Sequence of chain 56.A:
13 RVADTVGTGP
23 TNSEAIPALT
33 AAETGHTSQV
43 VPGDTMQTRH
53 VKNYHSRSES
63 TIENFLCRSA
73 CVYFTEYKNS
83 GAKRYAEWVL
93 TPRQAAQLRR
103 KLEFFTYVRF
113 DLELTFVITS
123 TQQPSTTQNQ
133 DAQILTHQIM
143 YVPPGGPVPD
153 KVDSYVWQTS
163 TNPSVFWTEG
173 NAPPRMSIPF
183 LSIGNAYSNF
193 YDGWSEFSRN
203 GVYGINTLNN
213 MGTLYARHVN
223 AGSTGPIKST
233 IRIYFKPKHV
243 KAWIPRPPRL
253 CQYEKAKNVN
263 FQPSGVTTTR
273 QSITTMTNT

The protein below binds the small molecule below.
Small molecule (SMILES): O=C(O)c1ccc(NS(=O)(=O)c2ccc(N3C(=O)c4ccccc4C3=O)cc2)cc1

Sequence of chain 56.C:
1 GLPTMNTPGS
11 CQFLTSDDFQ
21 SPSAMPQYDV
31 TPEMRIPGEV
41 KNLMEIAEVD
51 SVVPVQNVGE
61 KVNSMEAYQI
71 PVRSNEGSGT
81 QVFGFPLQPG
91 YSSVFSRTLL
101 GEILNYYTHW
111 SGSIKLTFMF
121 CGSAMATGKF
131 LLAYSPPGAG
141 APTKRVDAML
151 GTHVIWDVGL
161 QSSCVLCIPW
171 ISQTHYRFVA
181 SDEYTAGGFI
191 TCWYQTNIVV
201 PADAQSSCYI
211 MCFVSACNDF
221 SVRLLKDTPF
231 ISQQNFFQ

Binding-site contacts:
Ligand atom O4 contacts residue PHE76 of chain 56.A at 2.2 Å.
Ligand atom C8 contacts residue ASP155 of chain 15.A at 3.7 Å.
Ligand atom O6 contacts residue ARG234 of chain 56.A at 3.4 Å (salt-bridge).
Ligand atom O6 contacts residue GLN160 of chain 15.A at 2.9 Å.
Ligand atom C3 contacts residue SER156 of chain 15.A at 3.2 Å.
Ligand atom C2 contacts residue SER156 of chain 15.A at 3.6 Å.
Ligand atom O5 contacts residue ARG234 of chain 56.A at 2.7 Å (salt-bridge).
Ligand atom C12 contacts residue GLN234 of chain 56.C at 2.8 Å.
Ligand atom C4 contacts residue ASP155 of chain 15.A at 1.9 Å.
Ligand atom O2 contacts residue TYR157 of chain 15.A at 3.4 Å.
Ligand atom C6 contacts residue GLN160 of chain 15.A at 2.9 Å.
Ligand atom C5 contacts residue TYR157 of chain 15.A at 2.8 Å (hydrophobic).
Ligand atom C8 contacts residue GLN234 of chain 56.C at 2.9 Å.
Ligand atom S1 contacts residue GLN234 of chain 56.C at 2.2 Å (h-bond).
Ligand atom C2 contacts residue GLN160 of chain 15.A at 3.5 Å.
Ligand atom C4 contacts residue SER156 of chain 15.A at 3.0 Å.
Ligand atom O5 contacts residue ARG219 of chain 15.A at 3.5 Å (salt-bridge).
Ligand atom C1 contacts residue GLN160 of chain 15.A at 2.6 Å.
Ligand atom C14 contacts residue PHE76 of chain 56.A at 3.3 Å (hydrophobic).
Ligand atom N1 contacts residue TYR157 of chain 15.A at 2.5 Å (h-bond).
Ligand atom C3 contacts residue ASP155 of chain 15.A at 3.0 Å.
Ligand atom C6 contacts residue TYR157 of chain 15.A at 2.6 Å (hydrophobic).
Ligand atom O2 contacts residue GLN234 of chain 56.C at 2.5 Å (h-bond).
Ligand atom O1 contacts residue GLN233 of chain 56.C at 3.6 Å.
Ligand atom C5 contacts residue SER156 of chain 15.A at 2.9 Å.
Ligand atom C20 contacts residue PHE76 of chain 56.A at 3.2 Å (hydrophobic).
Ligand atom C5 contacts residue ASP155 of chain 15.A at 2.5 Å.
Ligand atom C21 contacts residue GLN160 of chain 15.A at 3.6 Å.
Ligand atom C6 contacts residue SER156 of chain 15.A at 3.4 Å.
Ligand atom O4 contacts residue PHE236 of chain 56.C at 2.6 Å.
Ligand atom O1 contacts residue GLN234 of chain 56.C at 2.6 Å (h-bond).
Ligand atom N1 contacts residue SER156 of chain 15.A at 2.9 Å.
Ligand atom C13 contacts residue PHE236 of chain 56.C at 3.4 Å (hydrophobic).
Ligand atom N1 contacts residue ASP155 of chain 15.A at 2.5 Å (salt-bridge).
Ligand atom O2 contacts residue GLN233 of chain 56.C at 2.9 Å (h-bond).
Ligand atom C21 contacts residue ARG234 of chain 56.A at 3.5 Å.
Ligand atom C4 contacts residue TYR157 of chain 15.A at 3.5 Å (hydrophobic).
Ligand atom C7 contacts residue GLN234 of chain 56.C at 2.2 Å.
Ligand atom C13 contacts residue PHE76 of chain 56.A at 2.9 Å (hydrophobic).
Ligand atom C1 contacts residue TYR157 of chain 15.A at 3.5 Å (hydrophobic).

Sequence of chain 15.A:
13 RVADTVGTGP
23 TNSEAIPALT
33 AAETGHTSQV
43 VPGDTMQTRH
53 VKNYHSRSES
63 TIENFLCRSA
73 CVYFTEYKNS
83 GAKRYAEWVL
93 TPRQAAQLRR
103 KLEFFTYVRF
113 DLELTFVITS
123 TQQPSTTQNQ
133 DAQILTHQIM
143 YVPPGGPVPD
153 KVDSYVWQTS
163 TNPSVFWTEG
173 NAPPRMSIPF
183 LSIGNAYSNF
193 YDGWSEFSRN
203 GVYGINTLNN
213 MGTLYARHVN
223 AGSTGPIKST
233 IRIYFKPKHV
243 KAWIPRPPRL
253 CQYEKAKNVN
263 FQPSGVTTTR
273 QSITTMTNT